Binding-site contacts:
Ligand atom O6 contacts residue ASN162 of chain 1.B at 4.0 Å.
Ligand atom N2 contacts residue ASN162 of chain 1.B at 2.9 Å (h-bond).
Ligand atom O7 contacts residue ASN162 of chain 1.B at 4.4 Å.
Ligand atom C1 contacts residue ASN162 of chain 1.B at 1.4 Å.
Ligand atom O5 contacts residue ASN162 of chain 1.B at 2.4 Å (h-bond).
Ligand atom C2 contacts residue ASN162 of chain 1.B at 2.5 Å.
Ligand atom C5 contacts residue ASN162 of chain 1.B at 3.7 Å.
Ligand atom C3 contacts residue ASN162 of chain 1.B at 3.8 Å.
Ligand atom C8 contacts residue ILE465 of chain 1.A at 4.0 Å (hydrophobic).
Ligand atom C7 contacts residue ASN162 of chain 1.B at 3.9 Å.
Ligand atom C4 contacts residue ASN162 of chain 1.B at 4.2 Å.

The small molecule below binds the protein below.
Small molecule (SMILES): CC(=O)N[C@@H]1[C@@H](O)[C@H](O)[C@@H](CO)O[C@H]1O

Sequence of chain 1.A:
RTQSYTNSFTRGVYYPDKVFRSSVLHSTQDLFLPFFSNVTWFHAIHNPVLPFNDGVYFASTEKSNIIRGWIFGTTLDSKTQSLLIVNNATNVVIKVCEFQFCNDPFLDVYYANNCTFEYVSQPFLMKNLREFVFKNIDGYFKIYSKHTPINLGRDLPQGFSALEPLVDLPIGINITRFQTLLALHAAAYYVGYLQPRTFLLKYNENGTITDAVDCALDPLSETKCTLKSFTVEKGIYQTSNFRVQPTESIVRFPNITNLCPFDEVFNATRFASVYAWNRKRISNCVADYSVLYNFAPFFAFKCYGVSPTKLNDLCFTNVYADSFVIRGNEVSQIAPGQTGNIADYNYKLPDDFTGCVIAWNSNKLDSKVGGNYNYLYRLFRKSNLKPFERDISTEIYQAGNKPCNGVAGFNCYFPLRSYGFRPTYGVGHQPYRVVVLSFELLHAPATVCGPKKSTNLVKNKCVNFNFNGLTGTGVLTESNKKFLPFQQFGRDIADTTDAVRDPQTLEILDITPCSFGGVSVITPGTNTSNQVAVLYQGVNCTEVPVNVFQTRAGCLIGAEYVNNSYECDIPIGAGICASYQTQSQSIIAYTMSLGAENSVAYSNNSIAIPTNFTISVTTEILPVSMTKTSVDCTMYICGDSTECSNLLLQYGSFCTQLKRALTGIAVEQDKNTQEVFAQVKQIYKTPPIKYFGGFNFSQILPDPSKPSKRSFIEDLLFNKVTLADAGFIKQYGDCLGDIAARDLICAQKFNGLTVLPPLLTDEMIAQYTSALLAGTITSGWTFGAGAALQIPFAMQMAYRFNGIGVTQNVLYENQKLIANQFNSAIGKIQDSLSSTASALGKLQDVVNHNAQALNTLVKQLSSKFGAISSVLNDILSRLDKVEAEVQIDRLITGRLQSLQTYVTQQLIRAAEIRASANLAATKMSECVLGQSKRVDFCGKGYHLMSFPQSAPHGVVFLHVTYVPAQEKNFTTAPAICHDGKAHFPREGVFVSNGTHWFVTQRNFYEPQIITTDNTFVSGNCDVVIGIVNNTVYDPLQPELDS

Sequence of chain 1.B:
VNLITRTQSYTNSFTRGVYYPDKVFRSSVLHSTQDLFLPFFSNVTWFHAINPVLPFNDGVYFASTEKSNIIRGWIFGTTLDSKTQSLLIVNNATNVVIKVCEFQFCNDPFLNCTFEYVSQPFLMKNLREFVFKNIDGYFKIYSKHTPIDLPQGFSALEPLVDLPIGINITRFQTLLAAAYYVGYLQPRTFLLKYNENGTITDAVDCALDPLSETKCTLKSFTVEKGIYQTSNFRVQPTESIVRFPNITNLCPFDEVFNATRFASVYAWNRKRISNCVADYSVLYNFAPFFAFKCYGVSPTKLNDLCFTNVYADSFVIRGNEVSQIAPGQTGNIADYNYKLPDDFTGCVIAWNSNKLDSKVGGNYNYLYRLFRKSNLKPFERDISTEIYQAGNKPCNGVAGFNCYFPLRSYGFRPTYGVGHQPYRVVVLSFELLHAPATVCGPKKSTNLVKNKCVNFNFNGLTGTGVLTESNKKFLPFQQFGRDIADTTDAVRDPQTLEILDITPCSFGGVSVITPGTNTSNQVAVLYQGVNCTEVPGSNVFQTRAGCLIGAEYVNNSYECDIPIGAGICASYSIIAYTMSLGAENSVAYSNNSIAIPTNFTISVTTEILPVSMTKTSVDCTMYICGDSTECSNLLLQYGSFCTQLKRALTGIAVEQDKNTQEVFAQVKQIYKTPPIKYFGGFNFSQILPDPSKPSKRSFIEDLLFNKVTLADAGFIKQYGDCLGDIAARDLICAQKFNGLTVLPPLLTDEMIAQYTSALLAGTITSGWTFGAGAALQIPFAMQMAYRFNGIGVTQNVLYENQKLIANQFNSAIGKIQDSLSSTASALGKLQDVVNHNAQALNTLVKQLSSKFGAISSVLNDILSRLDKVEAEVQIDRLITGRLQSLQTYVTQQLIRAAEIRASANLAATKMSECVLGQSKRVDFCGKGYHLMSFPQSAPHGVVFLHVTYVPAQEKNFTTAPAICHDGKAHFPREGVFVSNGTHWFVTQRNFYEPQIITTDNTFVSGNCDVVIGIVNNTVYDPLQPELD